Binding-site contacts:
Ligand atom C1 contacts residue HIS67 of chain 1.A at 3.5 Å.
Ligand atom O4 contacts residue TYR297 of chain 1.A at 3.1 Å (h-bond).
Ligand atom O1 contacts residue GLU144 of chain 1.A at 3.1 Å (salt-bridge).
Ligand atom C5 contacts residue ASP66 of chain 1.A at 3.5 Å.
Ligand atom C2 contacts residue GLU144 of chain 1.A at 3.3 Å.
Ligand atom O4 contacts residue ARG30 of chain 1.A at 3.3 Å (salt-bridge).
Ligand atom O2 contacts residue TYR297 of chain 1.A at 2.7 Å (h-bond).
Ligand atom C7 contacts residue HIS65 of chain 1.A at 3.5 Å.
Ligand atom O3 contacts residue PHE64 of chain 1.A at 2.9 Å.
Ligand atom C6 contacts residue ASP142 of chain 1.A at 3.3 Å.
Ligand atom C8 contacts residue ASP184 of chain 1.A at 3.2 Å.
Ligand atom O3 contacts residue HIS65 of chain 1.A at 3.4 Å (h-bond).
Ligand atom C1 contacts residue GLN208 of chain 1.A at 3.4 Å.
Ligand atom O6 contacts residue ASN253 of chain 1.A at 2.2 Å (h-bond).
Ligand atom C8 contacts residue PHE64 of chain 1.A at 3.5 Å (hydrophobic).
Ligand atom N2 contacts residue ASP142 of chain 1.A at 3.4 Å (salt-bridge).
Ligand atom N2 contacts residue HIS65 of chain 1.A at 2.7 Å (h-bond).
Ligand atom O5 contacts residue PHE64 of chain 1.A at 3.4 Å.
Ligand atom C7 contacts residue GLN208 of chain 1.A at 3.5 Å.
Ligand atom O4 contacts residue GLU247 of chain 1.A at 2.8 Å (salt-bridge).
Ligand atom C8 contacts residue ASP142 of chain 1.A at 3.2 Å.
Ligand atom C6 contacts residue ASP66 of chain 1.A at 3.2 Å.
Ligand atom O7 contacts residue TYR297 of chain 1.A at 3.3 Å.
Ligand atom C6 contacts residue ASN253 of chain 1.A at 3.1 Å.
Ligand atom O4 contacts residue HIS67 of chain 1.A at 3.0 Å (h-bond).
Ligand atom O6 contacts residue ASP142 of chain 1.A at 3.1 Å (salt-bridge).
Ligand atom C8 contacts residue GLN208 of chain 1.A at 3.2 Å.
Ligand atom O3 contacts residue GLU247 of chain 1.A at 2.9 Å (salt-bridge).
Ligand atom O6 contacts residue ASN253 of chain 1.A at 3.2 Å (h-bond).
Ligand atom O7 contacts residue GLY98 of chain 1.A at 3.4 Å (h-bond).
Ligand atom O6 contacts residue ARG134 of chain 1.A at 3.5 Å (salt-bridge).
Ligand atom O2 contacts residue GLU246 of chain 1.A at 2.7 Å (salt-bridge).
Ligand atom N2 contacts residue GLU144 of chain 1.A at 2.8 Å (salt-bridge).
Ligand atom C4 contacts residue GLU247 of chain 1.A at 3.5 Å.
Ligand atom O7 contacts residue TYR210 of chain 1.A at 3.1 Å (h-bond).
Ligand atom O4 contacts residue ASP66 of chain 1.A at 3.3 Å (salt-bridge).
Ligand atom C8 contacts residue HIS65 of chain 1.A at 3.3 Å.
Ligand atom C6 contacts residue GLU247 of chain 1.A at 3.3 Å.
Ligand atom O1 contacts residue GLN208 of chain 1.A at 2.8 Å (h-bond).
Ligand atom O3 contacts residue TRP32 of chain 1.A at 2.8 Å (h-bond).

This protein binds this small molecule.
Small molecule (SMILES): CC(=O)N[C@@H]1[C@@H](O)[C@H](O[C@@H]2O[C@H](CO[C@H]3O[C@H](CO)[C@@H](O)[C@H](O)[C@@H]3O[C@@H]3O[C@H](CO)[C@@H](O[C@@H]4O[C@H](CO)[C@H](O)[C@H](O)[C@H]4O)[C@H](O)[C@H]3NC(C)=O)[C@@H](O)[C@H](O[C@H]3O[C@H](CO)[C@@H](O)[C@H](O)[C@@H]3O[C@@H]3O[C@H](CO)[C@@H](O[C@@H]4O[C@H](CO)[C@H](O)[C@H](O)[C@H]4O)[C@H](O)[C@H]3NC(C)=O)[C@@H]2O)[C@@H](CO)O[C@H]1O

Sequence of chain 1.A:
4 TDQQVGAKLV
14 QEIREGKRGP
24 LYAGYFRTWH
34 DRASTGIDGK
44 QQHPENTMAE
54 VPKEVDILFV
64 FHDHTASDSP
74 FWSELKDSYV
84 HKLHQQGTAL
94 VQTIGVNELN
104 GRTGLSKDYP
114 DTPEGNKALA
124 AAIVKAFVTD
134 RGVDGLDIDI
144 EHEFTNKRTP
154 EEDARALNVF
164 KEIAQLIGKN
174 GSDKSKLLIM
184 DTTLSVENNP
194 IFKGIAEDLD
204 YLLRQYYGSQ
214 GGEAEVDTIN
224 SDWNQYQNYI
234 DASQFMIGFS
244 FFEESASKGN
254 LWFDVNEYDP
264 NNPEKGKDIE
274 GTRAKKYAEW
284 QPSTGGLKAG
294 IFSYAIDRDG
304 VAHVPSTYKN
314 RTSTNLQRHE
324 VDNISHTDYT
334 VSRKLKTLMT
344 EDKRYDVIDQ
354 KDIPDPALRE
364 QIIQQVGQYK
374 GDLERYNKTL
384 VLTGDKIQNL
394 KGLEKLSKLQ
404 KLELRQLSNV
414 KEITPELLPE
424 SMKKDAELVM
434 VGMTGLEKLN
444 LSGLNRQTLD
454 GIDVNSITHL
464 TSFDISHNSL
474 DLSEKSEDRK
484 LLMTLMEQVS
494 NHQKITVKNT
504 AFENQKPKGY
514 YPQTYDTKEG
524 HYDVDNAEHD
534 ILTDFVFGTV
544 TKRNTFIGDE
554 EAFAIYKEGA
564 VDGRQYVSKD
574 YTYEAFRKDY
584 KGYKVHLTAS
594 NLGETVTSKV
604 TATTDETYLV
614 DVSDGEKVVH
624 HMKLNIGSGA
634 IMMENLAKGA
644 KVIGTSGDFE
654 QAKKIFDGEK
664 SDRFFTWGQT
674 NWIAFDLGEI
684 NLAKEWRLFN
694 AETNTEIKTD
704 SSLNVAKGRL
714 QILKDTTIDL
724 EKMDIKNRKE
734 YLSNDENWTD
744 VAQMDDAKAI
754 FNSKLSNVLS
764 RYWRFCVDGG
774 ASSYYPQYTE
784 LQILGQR